The small molecule below binds the protein below.
Small molecule (SMILES): C[C@H](N)C(=O)O

Binding-site contacts:
Ligand atom N contacts residue LLP41 of chain 1.B at 3.1 Å.
Ligand atom C contacts residue ARG141 of chain 1.B at 4.4 Å.
Ligand atom CA contacts residue TYR360 of chain 1.B at 4.2 Å (hydrophobic).
Ligand atom O contacts residue MET318 of chain 1.A at 2.6 Å (h-bond).
Ligand atom CB contacts residue TYR290 of chain 1.A at 3.9 Å (hydrophobic).
Ligand atom C contacts residue MET318 of chain 1.A at 3.5 Å (hydrophobic).
Ligand atom C contacts residue LLP41 of chain 1.B at 3.9 Å.
Ligand atom O contacts residue TYR290 of chain 1.A at 3.7 Å.
Ligand atom OXT contacts residue TYR271 of chain 1.A at 3.3 Å (h-bond).
Ligand atom OXT contacts residue LLP41 of chain 1.B at 3.3 Å (h-bond).
Ligand atom OXT contacts residue MET318 of chain 1.A at 3.8 Å.
Ligand atom OXT contacts residue CYS317 of chain 1.A at 4.0 Å.
Ligand atom CB contacts residue LLP41 of chain 1.B at 3.4 Å.
Ligand atom CA contacts residue TYR290 of chain 1.A at 4.2 Å (hydrophobic).
Ligand atom N contacts residue TYR271 of chain 1.A at 2.1 Å (h-bond).
Ligand atom CB contacts residue TYR271 of chain 1.A at 4.3 Å (hydrophobic).
Ligand atom C contacts residue CYS317 of chain 1.A at 4.0 Å (hydrophobic).
Ligand atom CA contacts residue LLP41 of chain 1.B at 3.6 Å.
Ligand atom C contacts residue TYR271 of chain 1.A at 3.2 Å (hydrophobic).
Ligand atom CB contacts residue TYR360 of chain 1.B at 3.4 Å (hydrophobic).
Ligand atom CB contacts residue MET318 of chain 1.A at 3.3 Å (hydrophobic).
Ligand atom C contacts residue TYR290 of chain 1.A at 4.3 Å (hydrophobic).
Ligand atom OXT contacts residue ARG141 of chain 1.B at 3.6 Å (salt-bridge).
Ligand atom N contacts residue HIS172 of chain 1.B at 3.9 Å.
Ligand atom O contacts residue TYR271 of chain 1.A at 3.2 Å.
Ligand atom O contacts residue CYS317 of chain 1.A at 3.2 Å.
Ligand atom CA contacts residue TYR271 of chain 1.A at 3.0 Å (hydrophobic).
Ligand atom CB contacts residue TYR45 of chain 1.B at 3.8 Å (hydrophobic).

Sequence of chain 1.B:
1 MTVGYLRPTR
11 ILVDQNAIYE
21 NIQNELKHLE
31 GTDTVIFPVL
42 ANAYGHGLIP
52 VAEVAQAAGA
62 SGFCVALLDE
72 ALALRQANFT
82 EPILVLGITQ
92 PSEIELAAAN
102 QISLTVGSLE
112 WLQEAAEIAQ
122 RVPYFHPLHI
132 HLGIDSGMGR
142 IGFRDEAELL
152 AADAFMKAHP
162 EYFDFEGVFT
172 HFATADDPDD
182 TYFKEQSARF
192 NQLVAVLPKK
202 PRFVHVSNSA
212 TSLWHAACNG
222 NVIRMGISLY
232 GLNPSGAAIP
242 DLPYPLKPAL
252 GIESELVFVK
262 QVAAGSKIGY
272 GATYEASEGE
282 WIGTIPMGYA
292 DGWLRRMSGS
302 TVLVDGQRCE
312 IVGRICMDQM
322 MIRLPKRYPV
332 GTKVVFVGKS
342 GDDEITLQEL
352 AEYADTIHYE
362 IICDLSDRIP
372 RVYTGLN

Sequence of chain 1.A:
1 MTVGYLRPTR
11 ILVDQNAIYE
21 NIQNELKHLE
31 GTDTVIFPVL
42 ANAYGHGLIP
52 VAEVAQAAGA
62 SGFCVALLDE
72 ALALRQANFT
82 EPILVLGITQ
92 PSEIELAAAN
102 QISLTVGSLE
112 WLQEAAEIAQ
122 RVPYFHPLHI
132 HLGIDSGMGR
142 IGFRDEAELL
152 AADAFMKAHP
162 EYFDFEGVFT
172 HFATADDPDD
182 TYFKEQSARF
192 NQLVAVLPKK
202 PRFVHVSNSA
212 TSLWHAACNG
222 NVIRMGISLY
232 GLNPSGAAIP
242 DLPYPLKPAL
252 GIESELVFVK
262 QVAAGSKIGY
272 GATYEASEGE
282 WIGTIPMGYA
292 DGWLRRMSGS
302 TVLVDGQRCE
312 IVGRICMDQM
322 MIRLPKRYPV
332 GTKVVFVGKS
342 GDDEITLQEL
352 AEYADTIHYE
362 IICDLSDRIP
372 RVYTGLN